The small molecule below binds the protein below.
Small molecule (SMILES): O=P(O)(O)OC[C@H]1O[C@H](O[C@H]2O[C@H](CO)[C@@H](O)[C@H](O)[C@H]2O)[C@H](O)[C@@H](O)[C@@H]1O

Binding-site contacts:
Ligand atom C4 contacts residue TYR224 of chain 1.A at 3.6 Å (hydrophobic).
Ligand atom O3 contacts residue ARG134 of chain 1.A at 2.9 Å (salt-bridge).
Ligand atom C3 contacts residue TYR224 of chain 1.A at 3.7 Å (hydrophobic).
Ligand atom P contacts residue SER16 of chain 1.A at 3.6 Å.
Ligand atom O2P contacts residue THR182 of chain 1.A at 3.8 Å.
Ligand atom O2P contacts residue LEU15 of chain 1.A at 3.7 Å.
Ligand atom O4 contacts residue GLY66 of chain 1.A at 2.7 Å (h-bond).
Ligand atom C3 contacts residue ARG134 of chain 1.A at 3.5 Å.
Ligand atom O2 contacts residue ASP127 of chain 1.A at 2.5 Å (salt-bridge).
Ligand atom C1 contacts residue ARG11 of chain 1.A at 3.5 Å.
Ligand atom O5 contacts residue GLU17 of chain 1.A at 3.3 Å (salt-bridge).
Ligand atom C1 contacts residue ARG11 of chain 1.A at 3.7 Å.
Ligand atom O3 contacts residue TYR224 of chain 1.A at 2.8 Å (h-bond).
Ligand atom O4 contacts residue ARG134 of chain 1.A at 3.1 Å (salt-bridge).
Ligand atom O3 contacts residue ARG87 of chain 1.A at 2.8 Å (salt-bridge).
Ligand atom O4 contacts residue THR180 of chain 1.A at 3.3 Å.
Ligand atom O1P contacts residue THR182 of chain 1.A at 2.7 Å (h-bond).
Ligand atom O3P contacts residue SER14 of chain 1.A at 2.7 Å (h-bond).
Ligand atom O6 contacts residue SER16 of chain 1.A at 3.1 Å (h-bond).
Ligand atom O6 contacts residue GLU17 of chain 1.A at 2.6 Å (salt-bridge).
Ligand atom C2 contacts residue THR130 of chain 1.A at 3.7 Å.
Ligand atom C6 contacts residue GLU17 of chain 1.A at 3.5 Å.
Ligand atom C3 contacts residue ASP127 of chain 1.A at 3.6 Å.
Ligand atom O5 contacts residue ARG11 of chain 1.A at 3.5 Å (salt-bridge).
Ligand atom O4 contacts residue ARG87 of chain 1.A at 2.8 Å (salt-bridge).
Ligand atom C3 contacts residue ARG87 of chain 1.A at 3.5 Å.
Ligand atom O2 contacts residue THR130 of chain 1.A at 2.8 Å (h-bond).
Ligand atom C4 contacts residue GLY66 of chain 1.A at 3.4 Å.
Ligand atom O4 contacts residue TYR224 of chain 1.A at 3.7 Å.
Ligand atom O3 contacts residue THR129 of chain 1.A at 3.7 Å.
Ligand atom O1 contacts residue THR130 of chain 1.A at 3.4 Å (h-bond).
Ligand atom C4 contacts residue ARG87 of chain 1.A at 3.7 Å.
Ligand atom O3P contacts residue ARG11 of chain 1.A at 2.8 Å (salt-bridge).
Ligand atom O6 contacts residue PHE65 of chain 1.A at 3.3 Å.
Ligand atom C6 contacts residue GLY66 of chain 1.A at 3.1 Å.
Ligand atom C2 contacts residue ASP127 of chain 1.A at 3.5 Å.
Ligand atom O2P contacts residue SER16 of chain 1.A at 2.9 Å (h-bond).
Ligand atom O3 contacts residue ASP127 of chain 1.A at 2.7 Å (salt-bridge).
Ligand atom C3 contacts residue THR130 of chain 1.A at 3.7 Å.
Ligand atom O5 contacts residue ARG11 of chain 1.A at 3.2 Å (salt-bridge).

Sequence of chain 1.A:
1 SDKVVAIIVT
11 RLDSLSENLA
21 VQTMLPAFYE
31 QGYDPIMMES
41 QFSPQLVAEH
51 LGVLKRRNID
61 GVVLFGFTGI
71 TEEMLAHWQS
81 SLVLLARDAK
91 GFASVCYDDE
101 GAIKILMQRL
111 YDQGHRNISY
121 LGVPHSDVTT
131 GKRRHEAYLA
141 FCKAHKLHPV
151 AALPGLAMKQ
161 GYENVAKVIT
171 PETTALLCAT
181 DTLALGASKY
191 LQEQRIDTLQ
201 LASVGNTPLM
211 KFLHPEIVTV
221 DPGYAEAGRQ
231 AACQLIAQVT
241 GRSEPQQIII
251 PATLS